A protein and the small-molecule ligand that binds it are described below.
Small molecule (SMILES): CC(=O)N[C@@H]1[C@@H](O)[C@H](O)[C@@H](CO)O[C@H]1O

Sequence of chain 1.A:
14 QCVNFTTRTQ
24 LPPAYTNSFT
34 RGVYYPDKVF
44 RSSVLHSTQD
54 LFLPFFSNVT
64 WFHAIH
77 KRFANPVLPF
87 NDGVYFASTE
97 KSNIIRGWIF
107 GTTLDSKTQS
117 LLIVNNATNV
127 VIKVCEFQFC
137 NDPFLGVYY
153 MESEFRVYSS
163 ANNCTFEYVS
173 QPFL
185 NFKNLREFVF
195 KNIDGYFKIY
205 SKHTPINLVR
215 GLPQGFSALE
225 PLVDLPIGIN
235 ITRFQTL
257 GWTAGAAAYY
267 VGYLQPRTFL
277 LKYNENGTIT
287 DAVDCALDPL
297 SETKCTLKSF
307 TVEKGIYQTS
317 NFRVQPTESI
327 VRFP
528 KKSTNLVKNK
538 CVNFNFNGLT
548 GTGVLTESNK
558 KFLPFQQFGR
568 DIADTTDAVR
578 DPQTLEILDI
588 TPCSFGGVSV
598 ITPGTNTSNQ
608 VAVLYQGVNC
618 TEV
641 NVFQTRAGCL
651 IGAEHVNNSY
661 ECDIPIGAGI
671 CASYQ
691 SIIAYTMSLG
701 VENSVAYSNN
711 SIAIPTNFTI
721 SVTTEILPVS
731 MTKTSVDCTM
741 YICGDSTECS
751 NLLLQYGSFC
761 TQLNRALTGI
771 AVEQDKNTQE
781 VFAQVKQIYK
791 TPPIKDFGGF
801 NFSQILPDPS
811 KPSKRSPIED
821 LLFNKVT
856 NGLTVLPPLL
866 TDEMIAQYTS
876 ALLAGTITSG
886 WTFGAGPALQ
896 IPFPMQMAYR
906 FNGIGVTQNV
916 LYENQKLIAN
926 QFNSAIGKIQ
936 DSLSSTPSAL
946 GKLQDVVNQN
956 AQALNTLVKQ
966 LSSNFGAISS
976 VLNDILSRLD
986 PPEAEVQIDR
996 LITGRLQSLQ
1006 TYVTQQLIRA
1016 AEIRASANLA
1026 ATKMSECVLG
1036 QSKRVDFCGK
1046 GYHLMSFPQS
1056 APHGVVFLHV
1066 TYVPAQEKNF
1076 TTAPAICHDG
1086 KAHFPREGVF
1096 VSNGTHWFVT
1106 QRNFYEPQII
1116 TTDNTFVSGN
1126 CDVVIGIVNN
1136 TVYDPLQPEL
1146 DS

Sequence of chain 1.C:
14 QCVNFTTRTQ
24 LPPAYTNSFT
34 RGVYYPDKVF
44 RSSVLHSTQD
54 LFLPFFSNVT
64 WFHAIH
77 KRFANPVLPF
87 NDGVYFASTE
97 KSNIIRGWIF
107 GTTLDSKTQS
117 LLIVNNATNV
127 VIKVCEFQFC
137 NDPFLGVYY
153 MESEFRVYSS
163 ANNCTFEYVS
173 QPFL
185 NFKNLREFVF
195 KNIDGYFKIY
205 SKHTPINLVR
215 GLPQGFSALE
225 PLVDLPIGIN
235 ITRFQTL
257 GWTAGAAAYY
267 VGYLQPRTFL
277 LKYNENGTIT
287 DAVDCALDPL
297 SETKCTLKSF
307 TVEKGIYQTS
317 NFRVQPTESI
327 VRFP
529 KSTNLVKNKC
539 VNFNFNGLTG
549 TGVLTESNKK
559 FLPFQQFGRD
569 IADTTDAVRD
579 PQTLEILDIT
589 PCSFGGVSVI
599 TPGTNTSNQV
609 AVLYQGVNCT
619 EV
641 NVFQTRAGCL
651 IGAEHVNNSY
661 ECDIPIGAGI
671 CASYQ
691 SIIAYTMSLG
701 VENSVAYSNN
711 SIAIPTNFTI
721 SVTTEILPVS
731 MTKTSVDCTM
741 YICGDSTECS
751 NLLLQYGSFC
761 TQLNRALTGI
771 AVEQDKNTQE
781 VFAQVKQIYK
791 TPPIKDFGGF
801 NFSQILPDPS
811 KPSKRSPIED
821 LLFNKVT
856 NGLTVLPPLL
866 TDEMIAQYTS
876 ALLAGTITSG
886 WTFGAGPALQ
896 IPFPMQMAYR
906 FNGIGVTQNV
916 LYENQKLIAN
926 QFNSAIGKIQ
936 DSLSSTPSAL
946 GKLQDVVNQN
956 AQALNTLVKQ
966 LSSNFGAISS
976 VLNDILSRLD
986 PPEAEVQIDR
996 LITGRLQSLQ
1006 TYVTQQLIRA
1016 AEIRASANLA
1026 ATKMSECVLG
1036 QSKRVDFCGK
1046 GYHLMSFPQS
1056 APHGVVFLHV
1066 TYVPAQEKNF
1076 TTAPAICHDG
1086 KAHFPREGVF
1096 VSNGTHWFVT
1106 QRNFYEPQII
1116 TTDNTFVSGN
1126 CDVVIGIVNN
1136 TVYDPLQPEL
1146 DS

Binding-site contacts:
Ligand atom C8 contacts residue GLY1131 of chain 1.C at 3.7 Å.
Ligand atom C7 contacts residue ASN709 of chain 1.C at 3.2 Å.
Ligand atom C5 contacts residue ASN709 of chain 1.C at 3.7 Å.
Ligand atom C4 contacts residue ASN709 of chain 1.C at 4.2 Å.
Ligand atom C1 contacts residue ASN709 of chain 1.C at 1.4 Å.
Ligand atom C7 contacts residue GLY1131 of chain 1.C at 4.4 Å.
Ligand atom O5 contacts residue ASP796 of chain 1.A at 3.9 Å.
Ligand atom C8 contacts residue ASN709 of chain 1.C at 4.0 Å.
Ligand atom N2 contacts residue ASN709 of chain 1.C at 2.9 Å (h-bond).
Ligand atom C2 contacts residue ASN709 of chain 1.C at 2.5 Å.
Ligand atom O5 contacts residue ASN709 of chain 1.C at 2.4 Å (h-bond).
Ligand atom O7 contacts residue ASN709 of chain 1.C at 3.1 Å (h-bond).
Ligand atom O6 contacts residue ASP796 of chain 1.A at 4.4 Å.
Ligand atom C3 contacts residue ASN709 of chain 1.C at 3.8 Å.
Ligand atom C8 contacts residue ASN710 of chain 1.C at 4.2 Å.
Ligand atom C1 contacts residue ASP796 of chain 1.A at 4.5 Å.